A small-molecule ligand and the protein it binds are described below.
Small molecule (SMILES): CCOC(=O)[C@H]1C[C@@H]1c1ccc(O)c(OC)c1

Sequence of chain 1.A:
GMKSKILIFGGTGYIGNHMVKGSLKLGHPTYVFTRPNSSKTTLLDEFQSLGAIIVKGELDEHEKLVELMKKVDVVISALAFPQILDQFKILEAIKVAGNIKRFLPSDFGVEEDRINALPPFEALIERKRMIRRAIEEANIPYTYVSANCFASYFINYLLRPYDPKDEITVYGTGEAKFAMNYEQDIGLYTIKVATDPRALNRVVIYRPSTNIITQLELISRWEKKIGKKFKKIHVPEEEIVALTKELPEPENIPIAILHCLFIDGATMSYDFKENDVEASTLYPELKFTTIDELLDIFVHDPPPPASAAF

Binding-site contacts:
Ligand atom C13 contacts residue CYS157 of chain 1.A at 3.7 Å (hydrophobic).
Ligand atom C13 contacts residue ASN156 of chain 1.A at 3.4 Å.
Ligand atom O9 contacts residue PHE318 of chain 1.A at 3.0 Å.
Ligand atom O9 contacts residue ILE265 of chain 1.A at 3.4 Å.
Ligand atom C13 contacts residue NAP1 of chain 1.C at 3.4 Å.
Ligand atom O3 contacts residue LEU269 of chain 1.A at 3.6 Å.
Ligand atom C1 contacts residue NAP1 of chain 1.C at 3.6 Å.
Ligand atom C12 contacts residue PRO262 of chain 1.A at 3.8 Å (hydrophobic).
Ligand atom C7 contacts residue NAP1 of chain 1.C at 3.8 Å.
Ligand atom C11 contacts residue TYR165 of chain 1.A at 4.0 Å (hydrophobic).
Ligand atom C8 contacts residue ILE265 of chain 1.A at 3.4 Å (hydrophobic).
Ligand atom O3 contacts residue GLY117 of chain 1.A at 3.8 Å.
Ligand atom C5 contacts residue PHE89 of chain 1.A at 3.6 Å (hydrophobic).
Ligand atom C14 contacts residue ALA316 of chain 1.A at 3.6 Å (hydrophobic).
Ligand atom O3 contacts residue NAP1 of chain 1.C at 3.8 Å.
Ligand atom C8 contacts residue PHE318 of chain 1.A at 3.8 Å (hydrophobic).
Ligand atom C6 contacts residue NAP1 of chain 1.C at 3.7 Å.
Ligand atom C3 contacts residue NAP1 of chain 1.C at 3.6 Å.
Ligand atom C4 contacts residue GLY117 of chain 1.A at 3.9 Å.
Ligand atom C12 contacts residue PHE162 of chain 1.A at 3.8 Å (hydrophobic).
Ligand atom O4 contacts residue PHE129 of chain 1.A at 3.9 Å.
Ligand atom C2 contacts residue NAP1 of chain 1.C at 3.5 Å.
Ligand atom O10 contacts residue TYR161 of chain 1.A at 3.5 Å (h-bond).
Ligand atom C14 contacts residue NAP1 of chain 1.C at 3.6 Å.
Ligand atom C7 contacts residue PHE162 of chain 1.A at 3.8 Å (hydrophobic).
Ligand atom C9 contacts residue ILE265 of chain 1.A at 3.8 Å (hydrophobic).
Ligand atom O4 contacts residue VAL118 of chain 1.A at 3.0 Å (h-bond).
Ligand atom C14 contacts residue TYR161 of chain 1.A at 3.8 Å (hydrophobic).
Ligand atom C11 contacts residue TYR161 of chain 1.A at 4.0 Å (hydrophobic).
Ligand atom C5 contacts residue NAP1 of chain 1.C at 3.8 Å.
Ligand atom C13 contacts residue LEU269 of chain 1.A at 3.6 Å (hydrophobic).
Ligand atom C2 contacts residue LEU269 of chain 1.A at 3.9 Å (hydrophobic).
Ligand atom O3 contacts residue VAL118 of chain 1.A at 3.5 Å.
Ligand atom O4 contacts residue GLY117 of chain 1.A at 3.2 Å.
Ligand atom O10 contacts residue PHE162 of chain 1.A at 3.5 Å.
Ligand atom O9 contacts residue PRO262 of chain 1.A at 3.5 Å.
Ligand atom C9 contacts residue PHE318 of chain 1.A at 3.6 Å (hydrophobic).
Ligand atom C12 contacts residue LEU266 of chain 1.A at 3.5 Å (hydrophobic).
Ligand atom C6 contacts residue PHE89 of chain 1.A at 3.7 Å (hydrophobic).
Ligand atom C11 contacts residue PHE162 of chain 1.A at 3.9 Å (hydrophobic).